Binding-site contacts:
Ligand atom C08 contacts residue PHE150 of chain 2.A at 3.8 Å (hydrophobic).
Ligand atom C11 contacts residue PHE150 of chain 2.A at 3.7 Å (hydrophobic).
Ligand atom C07 contacts residue PRO194 of chain 2.A at 3.7 Å (hydrophobic).
Ligand atom CL contacts residue TYR159 of chain 2.A at 3.7 Å.
Ligand atom C07 contacts residue PHE150 of chain 2.A at 3.7 Å (hydrophobic).
Ligand atom C05 contacts residue PHE150 of chain 2.A at 3.8 Å (hydrophobic).
Ligand atom CL contacts residue LEU219 of chain 2.A at 4.4 Å.
Ligand atom C06 contacts residue MET200 of chain 2.A at 4.2 Å (hydrophobic).
Ligand atom O03 contacts residue NAD1 of chain 2.B at 3.4 Å (h-bond).
Ligand atom C04 contacts residue NAD1 of chain 2.B at 3.7 Å.
Ligand atom C10 contacts residue PHE150 of chain 2.A at 4.0 Å (hydrophobic).
Ligand atom C10 contacts residue ILE216 of chain 2.A at 4.5 Å (hydrophobic).
Ligand atom C04 contacts residue TYR159 of chain 2.A at 3.7 Å (hydrophobic).
Ligand atom O01 contacts residue LYS166 of chain 2.A at 4.3 Å.
Ligand atom CL contacts residue ILE216 of chain 2.A at 3.8 Å.
Ligand atom O01 contacts residue PHE150 of chain 2.A at 4.5 Å.
Ligand atom C04 contacts residue MET200 of chain 2.A at 4.3 Å (hydrophobic).
Ligand atom C09 contacts residue ILE216 of chain 2.A at 4.0 Å (hydrophobic).
Ligand atom C08 contacts residue MET200 of chain 2.A at 3.8 Å (hydrophobic).
Ligand atom C09 contacts residue MET200 of chain 2.A at 4.2 Å (hydrophobic).
Ligand atom C02 contacts residue TYR159 of chain 2.A at 3.7 Å (hydrophobic).
Ligand atom C09 contacts residue LEU219 of chain 2.A at 3.5 Å (hydrophobic).
Ligand atom C08 contacts residue NAD1 of chain 2.B at 4.5 Å.
Ligand atom C08 contacts residue LEU219 of chain 2.A at 3.8 Å (hydrophobic).
Ligand atom C06 contacts residue NAD1 of chain 2.B at 4.0 Å.
Ligand atom O01 contacts residue TYR159 of chain 2.A at 2.7 Å (h-bond).
Ligand atom C06 contacts residue TYR159 of chain 2.A at 4.1 Å (hydrophobic).
Ligand atom CL contacts residue MET156 of chain 2.A at 4.2 Å.
Ligand atom C10 contacts residue TYR159 of chain 2.A at 4.2 Å (hydrophobic).
Ligand atom CL contacts residue PRO157 of chain 2.A at 4.1 Å.
Ligand atom C05 contacts residue TYR159 of chain 2.A at 3.7 Å (hydrophobic).
Ligand atom C05 contacts residue NAD1 of chain 2.B at 3.6 Å.
Ligand atom C09 contacts residue PHE150 of chain 2.A at 4.0 Å (hydrophobic).
Ligand atom C02 contacts residue NAD1 of chain 2.B at 3.4 Å.
Ligand atom C08 contacts residue PRO194 of chain 2.A at 3.4 Å (hydrophobic).
Ligand atom C07 contacts residue MET200 of chain 2.A at 3.8 Å (hydrophobic).
Ligand atom C06 contacts residue PHE150 of chain 2.A at 3.7 Å (hydrophobic).
Ligand atom C11 contacts residue TYR159 of chain 2.A at 3.4 Å (hydrophobic).
Ligand atom O01 contacts residue NAD1 of chain 2.B at 2.7 Å (h-bond).
Ligand atom C07 contacts residue NAD1 of chain 2.B at 3.4 Å.

A small-molecule ligand and the protein it binds are described below.
Small molecule (SMILES): O=C(O)CCc1cccc(Cl)c1

Sequence of chain 2.A:
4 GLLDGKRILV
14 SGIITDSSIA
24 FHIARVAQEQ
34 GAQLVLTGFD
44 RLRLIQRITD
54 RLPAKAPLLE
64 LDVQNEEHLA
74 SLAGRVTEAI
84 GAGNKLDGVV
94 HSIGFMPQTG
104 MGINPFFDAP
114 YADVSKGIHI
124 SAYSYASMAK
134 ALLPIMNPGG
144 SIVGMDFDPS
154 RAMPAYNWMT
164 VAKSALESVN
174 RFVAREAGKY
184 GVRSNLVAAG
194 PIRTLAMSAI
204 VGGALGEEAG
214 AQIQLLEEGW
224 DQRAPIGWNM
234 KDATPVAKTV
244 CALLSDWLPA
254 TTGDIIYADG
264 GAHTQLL